Sequence of chain 1.A:
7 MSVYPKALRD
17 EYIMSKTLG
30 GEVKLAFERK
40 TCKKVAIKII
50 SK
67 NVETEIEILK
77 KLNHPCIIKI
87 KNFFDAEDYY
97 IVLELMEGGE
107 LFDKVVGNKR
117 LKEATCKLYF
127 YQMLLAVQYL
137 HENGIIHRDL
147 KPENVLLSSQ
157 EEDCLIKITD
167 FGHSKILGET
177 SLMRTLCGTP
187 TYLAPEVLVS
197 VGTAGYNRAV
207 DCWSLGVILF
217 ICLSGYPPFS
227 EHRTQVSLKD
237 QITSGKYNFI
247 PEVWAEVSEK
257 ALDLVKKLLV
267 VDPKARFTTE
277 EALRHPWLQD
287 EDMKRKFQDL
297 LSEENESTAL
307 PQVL

A protein and the small-molecule ligand that binds it are described below.
Small molecule (SMILES): Cc1cc(-c2ccccc2)[nH]n1

Binding-site contacts:
Ligand atom N3 contacts residue MET102 of chain 1.A at 3.6 Å (h-bond).
Ligand atom N3 contacts residue LEU101 of chain 1.A at 4.0 Å.
Ligand atom C3 contacts residue ALA45 of chain 1.A at 4.3 Å (hydrophobic).
Ligand atom C2 contacts residue GLU100 of chain 1.A at 4.3 Å.
Ligand atom C9 contacts residue LEU24 of chain 1.A at 4.0 Å (hydrophobic).
Ligand atom C2 contacts residue ALA45 of chain 1.A at 4.2 Å (hydrophobic).
Ligand atom C2 contacts residue LEU152 of chain 1.A at 3.8 Å (hydrophobic).
Ligand atom N13 contacts residue ALA45 of chain 1.A at 4.1 Å.
Ligand atom C4 contacts residue LEU24 of chain 1.A at 4.3 Å (hydrophobic).
Ligand atom C11 contacts residue LEU24 of chain 1.A at 4.0 Å (hydrophobic).
Ligand atom C4 contacts residue LEU152 of chain 1.A at 4.4 Å (hydrophobic).
Ligand atom C3 contacts residue LEU152 of chain 1.A at 4.0 Å (hydrophobic).
Ligand atom C4 contacts residue MET102 of chain 1.A at 3.8 Å (hydrophobic).
Ligand atom C12 contacts residue LEU152 of chain 1.A at 4.1 Å (hydrophobic).
Ligand atom N13 contacts residue GLU100 of chain 1.A at 4.0 Å.
Ligand atom C7 contacts residue LEU24 of chain 1.A at 4.1 Å (hydrophobic).
Ligand atom C3 contacts residue VAL32 of chain 1.A at 3.7 Å (hydrophobic).
Ligand atom N3 contacts residue LEU152 of chain 1.A at 3.7 Å.
Ligand atom C1 contacts residue LEU152 of chain 1.A at 3.6 Å (hydrophobic).
Ligand atom C12 contacts residue MET102 of chain 1.A at 4.2 Å (hydrophobic).
Ligand atom C8 contacts residue LEU24 of chain 1.A at 4.3 Å (hydrophobic).
Ligand atom C7 contacts residue GLY105 of chain 1.A at 4.4 Å.
Ligand atom C7 contacts residue LEU101 of chain 1.A at 3.8 Å (hydrophobic).
Ligand atom C8 contacts residue LEU152 of chain 1.A at 4.1 Å (hydrophobic).
Ligand atom N13 contacts residue LEU101 of chain 1.A at 4.0 Å.
Ligand atom N13 contacts residue LEU152 of chain 1.A at 4.2 Å.
Ligand atom N3 contacts residue GLU100 of chain 1.A at 3.2 Å (salt-bridge).
Ligand atom C11 contacts residue GLY105 of chain 1.A at 3.6 Å.
Ligand atom C2 contacts residue THR165 of chain 1.A at 4.1 Å.
Ligand atom C2 contacts residue LEU99 of chain 1.A at 3.7 Å (hydrophobic).
Ligand atom N13 contacts residue MET102 of chain 1.A at 3.0 Å (h-bond).
Ligand atom C9 contacts residue GLY105 of chain 1.A at 3.9 Å.
Ligand atom C10 contacts residue LEU24 of chain 1.A at 3.9 Å (hydrophobic).
Ligand atom N3 contacts residue ALA45 of chain 1.A at 3.7 Å.
Ligand atom C7 contacts residue MET102 of chain 1.A at 3.1 Å (hydrophobic).
Ligand atom C1 contacts residue GLU100 of chain 1.A at 4.2 Å.
Ligand atom C9 contacts residue MET102 of chain 1.A at 3.5 Å (hydrophobic).
Ligand atom C8 contacts residue GLY105 of chain 1.A at 4.2 Å.
Ligand atom C10 contacts residue GLY105 of chain 1.A at 3.8 Å.
Ligand atom C1 contacts residue ALA45 of chain 1.A at 3.8 Å (hydrophobic).